Binding-site contacts:
Ligand atom N3 contacts residue SER172 of chain 1.I at 3.0 Å (h-bond).
Ligand atom C6 contacts residue ASN174 of chain 1.I at 2.9 Å.
Ligand atom C5 contacts residue CYS173 of chain 1.I at 3.6 Å (hydrophobic).
Ligand atom C1 contacts residue ASN174 of chain 1.I at 4.0 Å.
Ligand atom N1 contacts residue SER177 of chain 1.I at 3.5 Å (h-bond).
Ligand atom C3 contacts residue GLY194 of chain 1.I at 3.6 Å.
Ligand atom N1 contacts residue ASN174 of chain 1.I at 4.0 Å.
Ligand atom C2 contacts residue PHE193 of chain 1.I at 3.4 Å (hydrophobic).
Ligand atom C7 contacts residue GLY194 of chain 1.I at 4.0 Å.
Ligand atom C7 contacts residue SER172 of chain 1.I at 3.5 Å.
Ligand atom C7 contacts residue ASP171 of chain 1.I at 3.6 Å.
Ligand atom C5 contacts residue CYS198 of chain 1.I at 3.4 Å (hydrophobic).
Ligand atom C7 contacts residue PHE193 of chain 1.I at 4.3 Å (hydrophobic).
Ligand atom N2 contacts residue ASP171 of chain 1.I at 3.3 Å (salt-bridge).
Ligand atom C2 contacts residue GLY194 of chain 1.I at 4.2 Å.
Ligand atom N3 contacts residue CYS173 of chain 1.I at 3.8 Å.
Ligand atom C6 contacts residue CYS198 of chain 1.I at 4.4 Å (hydrophobic).
Ligand atom C2 contacts residue SER192 of chain 1.I at 3.5 Å.
Ligand atom C5 contacts residue ASN174 of chain 1.I at 3.5 Å.
Ligand atom C7 contacts residue CYS173 of chain 1.I at 4.1 Å (hydrophobic).
Ligand atom C4 contacts residue CYS198 of chain 1.I at 4.1 Å (hydrophobic).
Ligand atom N2 contacts residue GLY194 of chain 1.I at 3.5 Å.
Ligand atom C4 contacts residue PHE193 of chain 1.I at 4.0 Å (hydrophobic).
Ligand atom C2 contacts residue SER177 of chain 1.I at 4.0 Å.
Ligand atom N2 contacts residue SER172 of chain 1.I at 4.1 Å.
Ligand atom C2 contacts residue CYS173 of chain 1.I at 4.4 Å (hydrophobic).
Ligand atom N3 contacts residue ASP171 of chain 1.I at 3.1 Å (salt-bridge).
Ligand atom C4 contacts residue CYS173 of chain 1.I at 3.9 Å (hydrophobic).
Ligand atom C4 contacts residue GLY194 of chain 1.I at 3.9 Å.
Ligand atom C6 contacts residue CYS173 of chain 1.I at 3.7 Å (hydrophobic).
Ligand atom N2 contacts residue CYS198 of chain 1.I at 3.7 Å.
Ligand atom C3 contacts residue SER192 of chain 1.I at 4.3 Å.
Ligand atom C1 contacts residue CYS173 of chain 1.I at 4.2 Å (hydrophobic).
Ligand atom C3 contacts residue PHE193 of chain 1.I at 3.4 Å (hydrophobic).
Ligand atom C7 contacts residue CYS198 of chain 1.I at 3.9 Å (hydrophobic).
Ligand atom C1 contacts residue SER177 of chain 1.I at 4.2 Å.
Ligand atom N2 contacts residue LYS195 of chain 1.I at 3.5 Å (salt-bridge).
Ligand atom C3 contacts residue VAL191 of chain 1.I at 4.3 Å (hydrophobic).
Ligand atom C4 contacts residue SER172 of chain 1.I at 4.3 Å.
Ligand atom N3 contacts residue GLY205 of chain 1.I at 4.4 Å.

The small molecule below binds the protein below.
Small molecule (SMILES): NC(=[NH2+])c1ccc(N)cc1

Sequence of chain 1.I:
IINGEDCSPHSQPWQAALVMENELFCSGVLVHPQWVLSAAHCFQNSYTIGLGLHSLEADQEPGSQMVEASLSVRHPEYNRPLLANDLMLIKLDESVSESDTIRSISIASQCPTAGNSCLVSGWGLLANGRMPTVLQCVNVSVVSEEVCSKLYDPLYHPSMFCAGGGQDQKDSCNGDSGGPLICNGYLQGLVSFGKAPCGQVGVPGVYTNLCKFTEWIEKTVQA